A protein and the small-molecule ligand that binds it are described below.
Small molecule (SMILES): CC(C)C[C@H](NC(=O)[C@H](Cc1ccccc1)NC(=O)c1cnccn1)B(O)O

Sequence of chain 1.BA:
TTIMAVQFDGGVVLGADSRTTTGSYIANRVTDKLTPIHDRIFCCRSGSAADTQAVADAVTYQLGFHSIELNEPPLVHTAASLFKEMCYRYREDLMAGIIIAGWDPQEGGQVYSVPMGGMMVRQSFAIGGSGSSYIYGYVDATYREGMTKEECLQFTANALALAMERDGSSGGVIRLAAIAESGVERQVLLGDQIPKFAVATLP

Binding-site contacts:
Ligand atom N20 contacts residue THR1 of chain 1.BA at 3.8 Å.
Ligand atom B26 contacts residue LYS33 of chain 1.BA at 3.8 Å.
Ligand atom N9 contacts residue THR21 of chain 1.BA at 2.9 Å (h-bond).
Ligand atom C25 contacts residue ARG45 of chain 1.BA at 3.6 Å.
Ligand atom C18 contacts residue GLY47 of chain 1.BA at 3.6 Å.
Ligand atom O27 contacts residue THR1 of chain 1.BA at 2.3 Å (h-bond).
Ligand atom C17 contacts residue THR21 of chain 1.BA at 3.8 Å.
Ligand atom B26 contacts residue THR1 of chain 1.BA at 1.4 Å.
Ligand atom O28 contacts residue THR1 of chain 1.BA at 2.5 Å (h-bond).
Ligand atom C2 contacts residue THR21 of chain 1.BA at 3.8 Å.
Ligand atom C10 contacts residue THR21 of chain 1.BA at 3.6 Å.
Ligand atom O19 contacts residue THR21 of chain 1.BA at 2.9 Å (h-bond).
Ligand atom C13 contacts residue GLY47 of chain 1.BA at 3.6 Å.
Ligand atom C24 contacts residue ALA49 of chain 1.BA at 3.9 Å (hydrophobic).
Ligand atom C14 contacts residue MET95 of chain 1.BA at 3.8 Å (hydrophobic).
Ligand atom C5 contacts residue TYR114 of chain 1.V at 3.7 Å (hydrophobic).
Ligand atom C21 contacts residue GLY47 of chain 1.BA at 3.7 Å.
Ligand atom N1 contacts residue THR22 of chain 1.BA at 3.9 Å.
Ligand atom N4 contacts residue SER118 of chain 1.V at 3.1 Å (h-bond).
Ligand atom N20 contacts residue GLY47 of chain 1.BA at 2.8 Å (h-bond).
Ligand atom O27 contacts residue SER169 of chain 1.BA at 3.6 Å (h-bond).
Ligand atom O8 contacts residue SER48 of chain 1.BA at 3.8 Å.
Ligand atom O28 contacts residue GLY47 of chain 1.BA at 2.9 Å (h-bond).
Ligand atom C22 contacts residue GLY47 of chain 1.BA at 3.6 Å.
Ligand atom O28 contacts residue SER46 of chain 1.BA at 3.7 Å.
Ligand atom C3 contacts residue SER118 of chain 1.V at 3.5 Å.
Ligand atom C23 contacts residue GLY47 of chain 1.BA at 3.6 Å.
Ligand atom C13 contacts residue MET95 of chain 1.BA at 3.4 Å (hydrophobic).
Ligand atom C6 contacts residue THR22 of chain 1.BA at 3.2 Å.
Ligand atom C22 contacts residue THR1 of chain 1.BA at 3.0 Å.
Ligand atom C21 contacts residue THR1 of chain 1.BA at 2.5 Å.
Ligand atom C24 contacts residue THR20 of chain 1.BA at 3.4 Å.
Ligand atom C25 contacts residue THR52 of chain 1.BA at 3.5 Å.
Ligand atom C11 contacts residue THR21 of chain 1.BA at 3.4 Å.
Ligand atom O19 contacts residue THR20 of chain 1.BA at 3.3 Å.
Ligand atom C7 contacts residue THR21 of chain 1.BA at 3.8 Å.
Ligand atom C10 contacts residue GLY47 of chain 1.BA at 3.4 Å.
Ligand atom N1 contacts residue THR21 of chain 1.BA at 3.1 Å (h-bond).
Ligand atom O8 contacts residue ALA49 of chain 1.BA at 2.9 Å (h-bond).
Ligand atom C3 contacts residue ALA49 of chain 1.BA at 3.7 Å (hydrophobic).

Sequence of chain 1.V:
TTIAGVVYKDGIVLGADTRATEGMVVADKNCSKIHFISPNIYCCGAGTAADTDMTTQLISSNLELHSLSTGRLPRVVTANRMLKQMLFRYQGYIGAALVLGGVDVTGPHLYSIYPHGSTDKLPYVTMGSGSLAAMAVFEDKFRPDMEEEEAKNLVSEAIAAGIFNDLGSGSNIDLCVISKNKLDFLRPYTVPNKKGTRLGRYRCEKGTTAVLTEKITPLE